Sequence of chain 1.A:
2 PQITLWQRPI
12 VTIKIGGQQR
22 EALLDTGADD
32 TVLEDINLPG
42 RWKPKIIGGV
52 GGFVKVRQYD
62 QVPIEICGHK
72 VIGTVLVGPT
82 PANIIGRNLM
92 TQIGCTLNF

This small molecule binds to this protein.
Small molecule (SMILES): Cc1nc(COc2ccc(C[C@H](NC(=O)O[C@H]3CO[C@H]4OCC[C@H]43)[C@H](O)CN(CC(C)C)S(=O)(=O)c3ccc4c(c3)OCO4)cc2)cs1

Binding-site contacts:
Ligand atom C14 contacts residue ASP26 of chain 1.B at 3.2 Å.
Ligand atom O18 contacts residue ASP26 of chain 1.A at 2.7 Å (salt-bridge).
Ligand atom C23 contacts residue PRO82 of chain 1.B at 3.4 Å (hydrophobic).
Ligand atom C45 contacts residue ASP31 of chain 1.B at 2.9 Å.
Ligand atom O5 contacts residue ASP31 of chain 1.A at 3.1 Å (salt-bridge).
Ligand atom C17 contacts residue GLY28 of chain 1.B at 3.4 Å.
Ligand atom C38 contacts residue ALA29 of chain 1.B at 3.5 Å (hydrophobic).
Ligand atom C43 contacts residue PRO82 of chain 1.B at 3.5 Å (hydrophobic).
Ligand atom O8 contacts residue ALA29 of chain 1.A at 3.6 Å.
Ligand atom O5 contacts residue ASP30 of chain 1.A at 3.4 Å (salt-bridge).
Ligand atom C25 contacts residue GLY28 of chain 1.B at 3.3 Å.
Ligand atom C39 contacts residue PRO82 of chain 1.B at 3.6 Å (hydrophobic).
Ligand atom C32 contacts residue GLY49 of chain 1.B at 3.5 Å.
Ligand atom C23 contacts residue GLY50 of chain 1.A at 3.2 Å.
Ligand atom O29 contacts residue VAL51 of chain 1.A at 3.6 Å.
Ligand atom O29 contacts residue GLY50 of chain 1.B at 3.2 Å.
Ligand atom O44 contacts residue ASP31 of chain 1.B at 2.9 Å (salt-bridge).
Ligand atom C4 contacts residue GLY49 of chain 1.A at 3.0 Å.
Ligand atom C9 contacts residue ASP30 of chain 1.A at 3.7 Å.
Ligand atom O18 contacts residue GLY28 of chain 1.A at 3.6 Å.
Ligand atom C34 contacts residue ILE85 of chain 1.A at 3.6 Å (hydrophobic).
Ligand atom C36 contacts residue GLY49 of chain 1.A at 3.5 Å.
Ligand atom C22 contacts residue ALA83 of chain 1.B at 3.7 Å (hydrophobic).
Ligand atom O28 contacts residue VAL51 of chain 1.A at 3.2 Å.
Ligand atom C15 contacts residue ASP26 of chain 1.B at 3.3 Å.
Ligand atom C1 contacts residue GLY49 of chain 1.A at 3.5 Å.
Ligand atom N11 contacts residue GLY28 of chain 1.A at 3.4 Å (h-bond).
Ligand atom C33 contacts residue ALA29 of chain 1.B at 3.5 Å (hydrophobic).
Ligand atom C19 contacts residue GLY28 of chain 1.A at 3.2 Å.
Ligand atom O28 contacts residue ILE85 of chain 1.B at 3.6 Å.
Ligand atom O6 contacts residue ASP30 of chain 1.A at 3.0 Å (salt-bridge).
Ligand atom O18 contacts residue ASP26 of chain 1.B at 2.5 Å (salt-bridge).
Ligand atom C14 contacts residue ILE85 of chain 1.B at 3.6 Å (hydrophobic).
Ligand atom C15 contacts residue ASP26 of chain 1.A at 3.2 Å.
Ligand atom C26 contacts residue PRO82 of chain 1.B at 3.6 Å (hydrophobic).
Ligand atom C40 contacts residue ASP31 of chain 1.B at 3.7 Å.
Ligand atom C17 contacts residue ASP26 of chain 1.B at 3.3 Å.
Ligand atom C43 contacts residue GLY49 of chain 1.A at 3.3 Å.
Ligand atom C38 contacts residue ASP31 of chain 1.B at 3.3 Å.
Ligand atom O31 contacts residue PRO82 of chain 1.B at 3.1 Å.

Sequence of chain 1.B:
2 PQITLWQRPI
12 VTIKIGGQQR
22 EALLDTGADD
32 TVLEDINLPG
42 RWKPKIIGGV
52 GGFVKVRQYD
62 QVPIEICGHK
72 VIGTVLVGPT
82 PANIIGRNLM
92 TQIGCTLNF